Sequence of chain 1.A:
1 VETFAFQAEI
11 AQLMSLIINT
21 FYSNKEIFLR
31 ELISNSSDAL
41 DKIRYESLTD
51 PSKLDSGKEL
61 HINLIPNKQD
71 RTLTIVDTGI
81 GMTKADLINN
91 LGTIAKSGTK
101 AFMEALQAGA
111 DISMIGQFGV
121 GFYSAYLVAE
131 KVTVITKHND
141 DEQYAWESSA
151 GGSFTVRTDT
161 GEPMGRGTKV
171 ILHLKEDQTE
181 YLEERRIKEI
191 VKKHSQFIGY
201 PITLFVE

A protein and the small-molecule ligand that binds it are described below.
Small molecule (SMILES): COc1ccc(CC(=O)c2cc(Cl)c(O)cc2O)cc1

Binding-site contacts:
Ligand atom CL contacts residue LEU91 of chain 1.A at 3.9 Å.
Ligand atom C04 contacts residue ALA39 of chain 1.A at 4.0 Å (hydrophobic).
Ligand atom O09 contacts residue MET82 of chain 1.A at 3.8 Å.
Ligand atom O11 contacts residue LEU32 of chain 1.A at 4.0 Å.
Ligand atom O11 contacts residue ASN35 of chain 1.A at 3.3 Å.
Ligand atom C13 contacts residue LEU91 of chain 1.A at 3.7 Å (hydrophobic).
Ligand atom C04 contacts residue THR168 of chain 1.A at 3.9 Å.
Ligand atom C08 contacts residue MET82 of chain 1.A at 3.7 Å (hydrophobic).
Ligand atom C16 contacts residue ALA39 of chain 1.A at 3.8 Å (hydrophobic).
Ligand atom C01 contacts residue ASP77 of chain 1.A at 3.7 Å.
Ligand atom O10 contacts residue THR168 of chain 1.A at 3.5 Å.
Ligand atom C03 contacts residue ASN35 of chain 1.A at 4.0 Å.
Ligand atom O09 contacts residue ALA39 of chain 1.A at 3.5 Å.
Ligand atom C06 contacts residue MET82 of chain 1.A at 3.8 Å (hydrophobic).
Ligand atom O11 contacts residue VAL170 of chain 1.A at 3.8 Å.
Ligand atom C08 contacts residue THR168 of chain 1.A at 4.1 Å.
Ligand atom C05 contacts residue THR168 of chain 1.A at 4.1 Å.
Ligand atom C04 contacts residue ASN35 of chain 1.A at 4.2 Å.
Ligand atom C17 contacts residue ILE80 of chain 1.A at 4.0 Å (hydrophobic).
Ligand atom O10 contacts residue ASP77 of chain 1.A at 2.8 Å (salt-bridge).
Ligand atom C01 contacts residue ASN35 of chain 1.A at 3.9 Å.
Ligand atom C17 contacts residue ALA39 of chain 1.A at 3.7 Å (hydrophobic).
Ligand atom C01 contacts residue SER36 of chain 1.A at 4.2 Å.
Ligand atom C16 contacts residue ASP38 of chain 1.A at 4.0 Å.
Ligand atom C14 contacts residue GLY92 of chain 1.A at 3.5 Å.
Ligand atom C06 contacts residue LEU91 of chain 1.A at 3.8 Å (hydrophobic).
Ligand atom C04 contacts residue ASP77 of chain 1.A at 3.7 Å.
Ligand atom C02 contacts residue ASN35 of chain 1.A at 3.5 Å.
Ligand atom O11 contacts residue PHE122 of chain 1.A at 4.1 Å.
Ligand atom C13 contacts residue GLY92 of chain 1.A at 3.6 Å.
Ligand atom C05 contacts residue MET82 of chain 1.A at 3.9 Å (hydrophobic).
Ligand atom CL contacts residue PHE122 of chain 1.A at 3.6 Å.
Ligand atom C08 contacts residue ALA39 of chain 1.A at 4.0 Å (hydrophobic).
Ligand atom O09 contacts residue THR168 of chain 1.A at 3.4 Å (h-bond).
Ligand atom O10 contacts residue ALA39 of chain 1.A at 3.1 Å.
Ligand atom C07 contacts residue MET82 of chain 1.A at 3.3 Å (hydrophobic).
Ligand atom CL contacts residue ASN35 of chain 1.A at 3.5 Å.
Ligand atom O09 contacts residue GLY81 of chain 1.A at 3.7 Å.
Ligand atom C07 contacts residue LEU91 of chain 1.A at 3.8 Å (hydrophobic).
Ligand atom C01 contacts residue THR168 of chain 1.A at 4.1 Å.